Binding-site contacts:
Ligand atom N contacts residue LEU244 of chain 1.BB at 4.2 Å.

The small molecule below binds the protein below.
Small molecule (SMILES): NC[C@H]1O[C@H](O[C@H]2[C@H](O[C@@H]3O[C@H](CO)[C@@H](O)[C@H](N)[C@H]3O)[C@@H](O)[C@H](N)C[C@@H]2N)[C@H](N)[C@@H](O)[C@@H]1O

Sequence of chain 1.BB:
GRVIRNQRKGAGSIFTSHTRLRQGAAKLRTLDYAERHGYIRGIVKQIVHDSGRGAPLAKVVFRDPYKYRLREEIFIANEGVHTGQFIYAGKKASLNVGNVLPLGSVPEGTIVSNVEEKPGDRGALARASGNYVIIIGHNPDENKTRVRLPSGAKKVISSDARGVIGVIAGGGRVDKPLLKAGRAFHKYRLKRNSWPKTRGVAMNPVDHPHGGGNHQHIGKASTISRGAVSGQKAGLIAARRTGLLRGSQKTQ